The small molecule below binds the protein below.
Small molecule (SMILES): O=P(O)(O)OC[C@H]1O[C@](O)(COP(=O)(O)O)[C@@H](O)[C@@H]1O

Binding-site contacts:
Ligand atom O3P contacts residue PRO537 of chain 1.A at 3.2 Å.
Ligand atom C6 contacts residue LEU451 of chain 1.A at 3.7 Å (hydrophobic).
Ligand atom O3 contacts residue ARG536 of chain 1.A at 2.7 Å (salt-bridge).
Ligand atom C6 contacts residue SER457 of chain 1.A at 3.5 Å.
Ligand atom O4P contacts residue SER539 of chain 1.A at 3.6 Å.
Ligand atom O4 contacts residue GLY540 of chain 1.A at 3.8 Å.
Ligand atom O3 contacts residue GLY534 of chain 1.A at 2.9 Å.
Ligand atom O6P contacts residue SER539 of chain 1.A at 2.8 Å (h-bond).
Ligand atom O5P contacts residue THR452 of chain 1.A at 2.6 Å (h-bond).
Ligand atom C5 contacts residue GLY538 of chain 1.A at 3.5 Å.
Ligand atom O5P contacts residue SER457 of chain 1.A at 2.8 Å (h-bond).
Ligand atom O6P contacts residue LYS453 of chain 1.A at 3.5 Å (salt-bridge).
Ligand atom O6 contacts residue LYS453 of chain 1.A at 3.4 Å (salt-bridge).
Ligand atom O1P contacts residue LYS453 of chain 1.A at 3.2 Å.
Ligand atom O6 contacts residue SER457 of chain 1.A at 3.8 Å.
Ligand atom O5P contacts residue LYS453 of chain 1.A at 3.7 Å.
Ligand atom O4 contacts residue ARG536 of chain 1.A at 3.6 Å.
Ligand atom O2 contacts residue GLY534 of chain 1.A at 3.3 Å (h-bond).
Ligand atom O4 contacts residue THR542 of chain 1.A at 3.7 Å.
Ligand atom O4 contacts residue PHE541 of chain 1.A at 2.9 Å (h-bond).
Ligand atom O6 contacts residue THR452 of chain 1.A at 3.6 Å.
Ligand atom O1P contacts residue PRO537 of chain 1.A at 3.4 Å.
Ligand atom O1P contacts residue GLY538 of chain 1.A at 2.5 Å (h-bond).
Ligand atom P1 contacts residue GLY538 of chain 1.A at 3.6 Å.
Ligand atom P2 contacts residue GLY540 of chain 1.A at 3.8 Å.
Ligand atom O3P contacts residue TRP502 of chain 1.A at 2.6 Å (h-bond).
Ligand atom O5 contacts residue LEU451 of chain 1.A at 3.6 Å (h-bond).
Ligand atom O4 contacts residue GLY538 of chain 1.A at 2.4 Å (h-bond).
Ligand atom O2P contacts residue ARG509 of chain 1.A at 3.1 Å (salt-bridge).
Ligand atom P2 contacts residue SER457 of chain 1.A at 3.4 Å.
Ligand atom C3 contacts residue GLY538 of chain 1.A at 3.8 Å.
Ligand atom O4P contacts residue GLY540 of chain 1.A at 2.7 Å (h-bond).
Ligand atom P1 contacts residue PRO537 of chain 1.A at 3.8 Å.
Ligand atom O4P contacts residue SER457 of chain 1.A at 3.3 Å (h-bond).
Ligand atom O3 contacts residue TRP502 of chain 1.A at 3.6 Å.
Ligand atom O1 contacts residue GLY538 of chain 1.A at 3.7 Å.
Ligand atom C4 contacts residue GLY538 of chain 1.A at 3.4 Å.
Ligand atom C3 contacts residue ARG536 of chain 1.A at 3.1 Å.
Ligand atom C6 contacts residue THR542 of chain 1.A at 3.0 Å.
Ligand atom O6P contacts residue SER454 of chain 1.A at 3.0 Å (h-bond).

Sequence of chain 1.A:
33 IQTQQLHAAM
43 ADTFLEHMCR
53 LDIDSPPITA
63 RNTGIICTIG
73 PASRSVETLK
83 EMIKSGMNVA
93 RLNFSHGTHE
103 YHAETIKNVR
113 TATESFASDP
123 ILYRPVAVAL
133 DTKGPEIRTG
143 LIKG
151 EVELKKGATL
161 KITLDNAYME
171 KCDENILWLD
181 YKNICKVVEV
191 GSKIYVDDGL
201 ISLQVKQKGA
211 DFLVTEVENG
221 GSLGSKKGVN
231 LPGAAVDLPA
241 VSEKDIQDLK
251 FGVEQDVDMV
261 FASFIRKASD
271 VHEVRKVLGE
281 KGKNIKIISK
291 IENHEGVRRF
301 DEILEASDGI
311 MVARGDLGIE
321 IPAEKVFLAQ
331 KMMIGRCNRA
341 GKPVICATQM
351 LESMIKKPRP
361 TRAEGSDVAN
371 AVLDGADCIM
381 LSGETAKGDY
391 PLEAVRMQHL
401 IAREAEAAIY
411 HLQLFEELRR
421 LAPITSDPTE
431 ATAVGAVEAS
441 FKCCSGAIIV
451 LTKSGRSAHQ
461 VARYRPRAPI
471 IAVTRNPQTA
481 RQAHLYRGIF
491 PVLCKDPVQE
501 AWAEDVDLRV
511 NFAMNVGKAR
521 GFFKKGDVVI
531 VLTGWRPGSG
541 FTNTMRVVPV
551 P